A protein and the small-molecule ligand that binds it are described below.
Small molecule (SMILES): OC[C@H]1O[C@@H](O)[C@H](O)[C@@H](O)[C@H]1O

Binding-site contacts:
Ligand atom O4 contacts residue LYS91 of chain 1.G at 3.0 Å (salt-bridge).
Ligand atom C2 contacts residue ASN90 of chain 1.G at 3.9 Å.
Ligand atom C4 contacts residue TRP88 of chain 1.G at 3.7 Å (hydrophobic).
Ligand atom C4 contacts residue GLN56 of chain 1.G at 4.3 Å.
Ligand atom C5 contacts residue TRP88 of chain 1.G at 3.7 Å (hydrophobic).
Ligand atom C2 contacts residue LYS91 of chain 1.G at 4.0 Å.
Ligand atom C3 contacts residue TRP88 of chain 1.G at 3.6 Å (hydrophobic).
Ligand atom O6 contacts residue GLN56 of chain 1.G at 2.9 Å (h-bond).
Ligand atom C6 contacts residue TRP88 of chain 1.G at 3.6 Å (hydrophobic).
Ligand atom O6 contacts residue HIS57 of chain 1.G at 3.7 Å.
Ligand atom C3 contacts residue LYS91 of chain 1.G at 3.8 Å.
Ligand atom C5 contacts residue GLU51 of chain 1.G at 4.4 Å.
Ligand atom C5 contacts residue GLN56 of chain 1.G at 4.1 Å.
Ligand atom C6 contacts residue HIS57 of chain 1.G at 3.6 Å.
Ligand atom O4 contacts residue GLU51 of chain 1.G at 2.7 Å (salt-bridge).
Ligand atom O1 contacts residue GLN56 of chain 1.G at 4.4 Å.
Ligand atom O6 contacts residue GLN61 of chain 1.G at 3.1 Å (h-bond).
Ligand atom O5 contacts residue GLN56 of chain 1.G at 3.4 Å (h-bond).
Ligand atom C6 contacts residue GLN56 of chain 1.G at 3.5 Å.
Ligand atom O2 contacts residue ASN90 of chain 1.G at 2.9 Å (h-bond).
Ligand atom C4 contacts residue LYS91 of chain 1.G at 3.9 Å.
Ligand atom O6 contacts residue TRP88 of chain 1.G at 4.0 Å.
Ligand atom C4 contacts residue GLU51 of chain 1.G at 3.3 Å.
Ligand atom C3 contacts residue GLU51 of chain 1.G at 4.4 Å.
Ligand atom C6 contacts residue GLU51 of chain 1.G at 4.2 Å.
Ligand atom C6 contacts residue GLN61 of chain 1.G at 4.0 Å.
Ligand atom O3 contacts residue LYS91 of chain 1.G at 3.0 Å (salt-bridge).
Ligand atom O3 contacts residue TRP88 of chain 1.G at 3.6 Å.
Ligand atom O3 contacts residue GLU51 of chain 1.G at 4.2 Å.
Ligand atom C3 contacts residue ASN90 of chain 1.G at 3.8 Å.
Ligand atom O4 contacts residue GLN56 of chain 1.G at 3.2 Å.
Ligand atom O3 contacts residue ASN90 of chain 1.G at 2.7 Å (h-bond).

Sequence of chain 1.G:
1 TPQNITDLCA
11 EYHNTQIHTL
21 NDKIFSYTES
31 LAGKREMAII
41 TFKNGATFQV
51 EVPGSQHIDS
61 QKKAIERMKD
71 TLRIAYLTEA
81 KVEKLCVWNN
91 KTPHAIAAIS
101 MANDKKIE